Sequence of chain 1.B:
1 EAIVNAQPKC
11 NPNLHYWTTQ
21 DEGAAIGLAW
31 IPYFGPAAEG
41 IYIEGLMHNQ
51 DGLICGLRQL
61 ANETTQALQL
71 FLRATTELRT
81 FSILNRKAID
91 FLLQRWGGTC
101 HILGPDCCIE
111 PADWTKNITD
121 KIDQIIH

Binding-site contacts:
Ligand atom C08 contacts residue LEU14 of chain 1.B at 3.9 Å (hydrophobic).
Ligand atom C16 contacts residue TYR16 of chain 1.B at 3.5 Å (hydrophobic).
Ligand atom C12 contacts residue LEU14 of chain 1.B at 3.6 Å (hydrophobic).
Ligand atom C15 contacts residue GLY75 of chain 1.A at 3.4 Å.
Ligand atom C09 contacts residue TYR16 of chain 1.B at 3.8 Å (hydrophobic).
Ligand atom C11 contacts residue LEU14 of chain 1.B at 3.7 Å (hydrophobic).
Ligand atom C13 contacts residue LEU57 of chain 1.B at 3.6 Å (hydrophobic).
Ligand atom C14 contacts residue LEU14 of chain 1.B at 4.0 Å (hydrophobic).
Ligand atom N18 contacts residue ARG37 of chain 1.A at 4.0 Å.
Ligand atom O19 contacts residue ARG37 of chain 1.A at 3.0 Å (salt-bridge).
Ligand atom C27 contacts residue THR18 of chain 1.B at 3.8 Å.
Ligand atom C11 contacts residue VAL39 of chain 1.A at 3.9 Å (hydrophobic).
Ligand atom C14 contacts residue VAL39 of chain 1.A at 3.9 Å (hydrophobic).
Ligand atom C04 contacts residue ALA74 of chain 1.A at 3.9 Å (hydrophobic).
Ligand atom C34 contacts residue LEU157 of chain 1.A at 4.0 Å (hydrophobic).
Ligand atom C13 contacts residue VAL39 of chain 1.A at 3.4 Å (hydrophobic).
Ligand atom O19 contacts residue ALA74 of chain 1.A at 4.0 Å.
Ligand atom C29 contacts residue MET47 of chain 1.B at 4.0 Å (hydrophobic).
Ligand atom C13 contacts residue LEU41 of chain 1.A at 3.9 Å (hydrophobic).
Ligand atom C32 contacts residue LEU57 of chain 1.B at 3.8 Å (hydrophobic).
Ligand atom C15 contacts residue TYR16 of chain 1.B at 3.5 Å (hydrophobic).
Ligand atom C12 contacts residue VAL39 of chain 1.A at 3.6 Å (hydrophobic).
Ligand atom C34 contacts residue ILE11 of chain 1.A at 4.0 Å (hydrophobic).
Ligand atom C13 contacts residue LEU14 of chain 1.B at 3.7 Å (hydrophobic).
Ligand atom C01 contacts residue LEU159 of chain 1.A at 4.0 Å (hydrophobic).
Ligand atom C35 contacts residue ILE11 of chain 1.A at 4.0 Å (hydrophobic).
Ligand atom C31 contacts residue MET47 of chain 1.B at 3.6 Å (hydrophobic).
Ligand atom C16 contacts residue LEU14 of chain 1.B at 3.9 Å (hydrophobic).
Ligand atom C02 contacts residue LEU157 of chain 1.A at 3.8 Å (hydrophobic).
Ligand atom C06 contacts residue LEU159 of chain 1.A at 3.9 Å (hydrophobic).
Ligand atom C17 contacts residue ARG37 of chain 1.A at 3.8 Å.
Ligand atom C12 contacts residue LEU57 of chain 1.B at 3.5 Å (hydrophobic).
Ligand atom C14 contacts residue GLY40 of chain 1.A at 3.5 Å.
Ligand atom C28 contacts residue MET47 of chain 1.B at 3.5 Å (hydrophobic).
Ligand atom C15 contacts residue ALA74 of chain 1.A at 3.8 Å (hydrophobic).
Ligand atom C08 contacts residue TYR16 of chain 1.B at 3.9 Å (hydrophobic).
Ligand atom C16 contacts residue ALA74 of chain 1.A at 3.6 Å (hydrophobic).
Ligand atom C24 contacts residue ARG37 of chain 1.A at 3.8 Å.
Ligand atom C14 contacts residue ALA74 of chain 1.A at 4.0 Å (hydrophobic).
Ligand atom C32 contacts residue LEU53 of chain 1.B at 4.0 Å (hydrophobic).

Sequence of chain 1.A:
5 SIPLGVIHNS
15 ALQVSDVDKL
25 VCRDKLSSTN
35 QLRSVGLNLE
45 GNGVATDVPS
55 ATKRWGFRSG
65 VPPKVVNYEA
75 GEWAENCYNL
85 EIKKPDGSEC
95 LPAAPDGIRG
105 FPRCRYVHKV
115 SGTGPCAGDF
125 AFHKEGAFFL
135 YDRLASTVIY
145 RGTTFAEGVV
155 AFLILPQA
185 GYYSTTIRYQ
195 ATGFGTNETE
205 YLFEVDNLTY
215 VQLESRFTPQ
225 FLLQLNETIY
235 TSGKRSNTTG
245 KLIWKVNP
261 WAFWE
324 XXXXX

This small molecule binds to this protein.
Small molecule (SMILES): CC1(C)CN(C(=O)C23C[C@@H]4CC(c5ccccc5)(C[C@H](C2)C4=CCc2ccccc2)C3)CC[C@H]1N